Binding-site contacts:
Ligand atom BR7 contacts residue SER252 of chain 1.B at 4.0 Å.
Ligand atom C01 contacts residue PHE152 of chain 1.B at 3.6 Å (hydrophobic).
Ligand atom N18 contacts residue HIS335 of chain 1.B at 4.0 Å.
Ligand atom N08 contacts residue GLY251 of chain 1.B at 3.2 Å (h-bond).
Ligand atom C06 contacts residue PHE152 of chain 1.B at 3.6 Å (hydrophobic).
Ligand atom C05 contacts residue PHE152 of chain 1.B at 3.6 Å (hydrophobic).
Ligand atom N08 contacts residue SER252 of chain 1.B at 3.5 Å.
Ligand atom C14 contacts residue ARG220 of chain 1.B at 4.0 Å.
Ligand atom BR7 contacts residue LEU223 of chain 1.B at 4.0 Å.
Ligand atom C09 contacts residue GLY251 of chain 1.B at 3.6 Å.
Ligand atom C02 contacts residue PHE152 of chain 1.B at 3.5 Å (hydrophobic).
Ligand atom C10 contacts residue GLY251 of chain 1.B at 4.0 Å.
Ligand atom N18 contacts residue ALA253 of chain 1.B at 3.5 Å.
Ligand atom C06 contacts residue TYR115 of chain 1.B at 3.7 Å (hydrophobic).
Ligand atom N19 contacts residue HEM1 of chain 1.E at 2.7 Å (h-bond).
Ligand atom C14 contacts residue PHE215 of chain 1.B at 3.5 Å (hydrophobic).
Ligand atom BR7 contacts residue CYS118 of chain 1.B at 3.9 Å.
Ligand atom C09 contacts residue HEM1 of chain 1.E at 3.6 Å.
Ligand atom C01 contacts residue TYR115 of chain 1.B at 3.7 Å (hydrophobic).
Ligand atom C17 contacts residue HEM1 of chain 1.E at 2.9 Å.
Ligand atom C04 contacts residue SER252 of chain 1.B at 3.8 Å.
Ligand atom C03 contacts residue PHE152 of chain 1.B at 3.5 Å (hydrophobic).
Ligand atom C12 contacts residue ARG220 of chain 1.B at 4.0 Å.
Ligand atom C13 contacts residue PHE215 of chain 1.B at 3.8 Å (hydrophobic).
Ligand atom C04 contacts residue PHE152 of chain 1.B at 3.6 Å (hydrophobic).
Ligand atom C02 contacts residue HEM1 of chain 1.E at 4.0 Å.
Ligand atom C01 contacts residue SER156 of chain 1.B at 3.8 Å.
Ligand atom C09 contacts residue SER252 of chain 1.B at 3.9 Å.
Ligand atom N19 contacts residue ALA253 of chain 1.B at 3.3 Å.
Ligand atom C06 contacts residue VAL119 of chain 1.B at 3.8 Å (hydrophobic).
Ligand atom BR7 contacts residue GLY251 of chain 1.B at 3.8 Å.
Ligand atom C13 contacts residue ILE343 of chain 1.B at 3.9 Å (hydrophobic).
Ligand atom N18 contacts residue HEM1 of chain 1.E at 2.0 Å.
Ligand atom C15 contacts residue PHE215 of chain 1.B at 4.0 Å (hydrophobic).
Ligand atom C04 contacts residue ALA253 of chain 1.B at 3.7 Å (hydrophobic).
Ligand atom C17 contacts residue ALA253 of chain 1.B at 3.8 Å (hydrophobic).
Ligand atom C13 contacts residue ARG220 of chain 1.B at 3.6 Å.
Ligand atom C02 contacts residue ALA253 of chain 1.B at 3.5 Å (hydrophobic).
Ligand atom O16 contacts residue HEM1 of chain 1.E at 3.3 Å (h-bond).
Ligand atom C03 contacts residue ALA253 of chain 1.B at 3.6 Å (hydrophobic).

Sequence of chain 1.B:
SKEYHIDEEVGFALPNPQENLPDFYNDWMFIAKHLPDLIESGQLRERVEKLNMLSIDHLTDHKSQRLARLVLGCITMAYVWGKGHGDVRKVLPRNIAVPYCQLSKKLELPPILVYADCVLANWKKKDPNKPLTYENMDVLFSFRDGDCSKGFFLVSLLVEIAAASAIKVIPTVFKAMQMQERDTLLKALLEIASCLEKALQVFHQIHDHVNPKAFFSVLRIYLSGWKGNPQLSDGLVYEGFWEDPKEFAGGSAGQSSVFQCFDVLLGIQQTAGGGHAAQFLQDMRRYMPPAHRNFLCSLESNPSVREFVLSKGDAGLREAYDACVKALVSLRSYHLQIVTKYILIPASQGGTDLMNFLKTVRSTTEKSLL

This small molecule binds to this protein.
Small molecule (SMILES): O[C@@H]1CCCC[C@H]1CNc1c(Br)ccc2[nH]ncc12